Sequence of chain 1.C:
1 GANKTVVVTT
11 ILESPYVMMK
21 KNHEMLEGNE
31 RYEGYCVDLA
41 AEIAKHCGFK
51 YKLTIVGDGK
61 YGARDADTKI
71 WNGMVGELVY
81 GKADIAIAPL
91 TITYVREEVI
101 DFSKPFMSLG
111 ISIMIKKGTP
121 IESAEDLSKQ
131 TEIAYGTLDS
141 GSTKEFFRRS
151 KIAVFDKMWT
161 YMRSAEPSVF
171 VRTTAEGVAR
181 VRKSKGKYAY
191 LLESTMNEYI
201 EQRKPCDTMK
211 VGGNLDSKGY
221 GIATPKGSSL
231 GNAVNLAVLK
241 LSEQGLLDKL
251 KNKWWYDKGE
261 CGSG

Binding-site contacts:
Ligand atom CL1 contacts residue SER108 of chain 2.C at 3.0 Å.
Ligand atom C2 contacts residue LYS218 of chain 2.C at 3.7 Å.
Ligand atom S1 contacts residue LYS218 of chain 2.C at 3.6 Å.
Ligand atom C6 contacts residue SER242 of chain 1.C at 3.3 Å.
Ligand atom C3 contacts residue SER217 of chain 2.C at 3.9 Å.
Ligand atom C7 contacts residue SER108 of chain 1.C at 3.4 Å.
Ligand atom C6 contacts residue PRO105 of chain 1.C at 3.4 Å (hydrophobic).
Ligand atom N2 contacts residue PRO105 of chain 1.C at 3.6 Å.
Ligand atom S2 contacts residue LEU239 of chain 1.C at 3.8 Å.
Ligand atom C4 contacts residue LYS218 of chain 2.C at 3.8 Å.
Ligand atom O2 contacts residue ILE92 of chain 2.C at 3.9 Å.
Ligand atom S1 contacts residue PRO105 of chain 1.C at 4.0 Å.
Ligand atom O2 contacts residue LYS104 of chain 1.C at 3.2 Å.
Ligand atom N1 contacts residue PRO105 of chain 1.C at 2.9 Å (h-bond).
Ligand atom C3 contacts residue LYS218 of chain 2.C at 3.7 Å.
Ligand atom N2 contacts residue SER217 of chain 2.C at 3.4 Å (h-bond).
Ligand atom S1 contacts residue PRO105 of chain 2.C at 3.6 Å.
Ligand atom C1 contacts residue UF51 of chain 2.EA at 3.7 Å.
Ligand atom C1 contacts residue GLY219 of chain 2.C at 3.9 Å.
Ligand atom C8 contacts residue PHE106 of chain 1.C at 3.3 Å (hydrophobic).
Ligand atom C7 contacts residue MET107 of chain 1.C at 3.6 Å (hydrophobic).
Ligand atom C7 contacts residue PHE106 of chain 1.C at 3.9 Å (hydrophobic).
Ligand atom C1 contacts residue PRO105 of chain 2.C at 4.0 Å (hydrophobic).
Ligand atom C4 contacts residue PRO105 of chain 1.C at 3.7 Å (hydrophobic).
Ligand atom C8 contacts residue PRO105 of chain 1.C at 3.8 Å (hydrophobic).
Ligand atom C3 contacts residue PRO105 of chain 1.C at 3.8 Å (hydrophobic).
Ligand atom CL1 contacts residue PRO105 of chain 2.C at 3.8 Å.
Ligand atom CL1 contacts residue GLY219 of chain 2.C at 4.0 Å.
Ligand atom O2 contacts residue LEU239 of chain 1.C at 3.5 Å.
Ligand atom CL1 contacts residue LYS218 of chain 2.C at 3.3 Å.
Ligand atom S1 contacts residue GLY219 of chain 2.C at 3.4 Å (h-bond).
Ligand atom O1 contacts residue LEU239 of chain 1.C at 3.6 Å.
Ligand atom C5 contacts residue SER217 of chain 2.C at 3.4 Å.
Ligand atom C1 contacts residue LYS218 of chain 2.C at 3.3 Å.
Ligand atom C6 contacts residue SER217 of chain 2.C at 3.6 Å.
Ligand atom C2 contacts residue UF51 of chain 2.EA at 3.6 Å.
Ligand atom O1 contacts residue LYS218 of chain 2.C at 3.7 Å.
Ligand atom O2 contacts residue PRO105 of chain 1.C at 3.6 Å.
Ligand atom C8 contacts residue MET107 of chain 1.C at 3.6 Å (hydrophobic).
Ligand atom CL1 contacts residue UF51 of chain 2.EA at 3.6 Å.

Sequence of chain 2.C:
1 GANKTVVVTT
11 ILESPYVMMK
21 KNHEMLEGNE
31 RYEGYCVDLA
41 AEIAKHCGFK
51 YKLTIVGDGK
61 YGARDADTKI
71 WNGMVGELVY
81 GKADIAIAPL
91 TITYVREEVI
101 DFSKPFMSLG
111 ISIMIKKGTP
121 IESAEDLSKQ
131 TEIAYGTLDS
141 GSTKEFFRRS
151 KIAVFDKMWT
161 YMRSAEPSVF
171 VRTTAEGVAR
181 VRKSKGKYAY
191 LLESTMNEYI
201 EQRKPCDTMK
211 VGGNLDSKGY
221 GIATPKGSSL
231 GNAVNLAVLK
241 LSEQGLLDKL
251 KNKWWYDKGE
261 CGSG

A protein and the small-molecule ligand that binds it are described below.
Small molecule (SMILES): O=S1(=O)NCN(C2CC2)c2cc(Cl)sc21